This protein binds this small molecule.
Small molecule (SMILES): CC(=O)N[C@@H]1[C@@H](O)[C@H](O)[C@@H](CO)O[C@H]1O

Sequence of chain 1.D:
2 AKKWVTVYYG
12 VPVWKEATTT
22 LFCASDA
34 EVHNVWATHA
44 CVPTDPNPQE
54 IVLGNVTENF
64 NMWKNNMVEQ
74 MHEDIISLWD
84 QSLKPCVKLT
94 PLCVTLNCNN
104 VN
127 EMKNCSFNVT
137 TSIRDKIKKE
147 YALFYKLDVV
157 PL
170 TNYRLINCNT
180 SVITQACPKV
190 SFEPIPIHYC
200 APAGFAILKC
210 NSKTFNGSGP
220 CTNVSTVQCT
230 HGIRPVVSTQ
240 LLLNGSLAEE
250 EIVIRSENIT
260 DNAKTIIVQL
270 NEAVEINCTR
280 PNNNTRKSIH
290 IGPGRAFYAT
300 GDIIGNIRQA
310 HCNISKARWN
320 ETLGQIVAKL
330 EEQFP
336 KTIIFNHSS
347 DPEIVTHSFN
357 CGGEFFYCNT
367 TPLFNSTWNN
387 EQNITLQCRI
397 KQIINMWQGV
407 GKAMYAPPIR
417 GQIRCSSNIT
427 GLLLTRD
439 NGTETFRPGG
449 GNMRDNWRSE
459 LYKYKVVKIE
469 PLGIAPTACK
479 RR

Binding-site contacts:
Ligand atom O7 contacts residue ASN178 of chain 1.D at 3.2 Å (h-bond).
Ligand atom C5 contacts residue ASN178 of chain 1.D at 3.7 Å.
Ligand atom C1 contacts residue ASN178 of chain 1.D at 1.4 Å.
Ligand atom N2 contacts residue ASN178 of chain 1.D at 2.9 Å (h-bond).
Ligand atom C7 contacts residue ASN178 of chain 1.D at 3.2 Å.
Ligand atom C5 contacts residue ARG173 of chain 1.D at 4.4 Å.
Ligand atom O5 contacts residue ARG173 of chain 1.D at 3.6 Å (salt-bridge).
Ligand atom C8 contacts residue ASN178 of chain 1.D at 3.4 Å.
Ligand atom C1 contacts residue ARG173 of chain 1.D at 3.9 Å.
Ligand atom C3 contacts residue ASN178 of chain 1.D at 3.8 Å.
Ligand atom O6 contacts residue VAL156 of chain 1.D at 3.9 Å.
Ligand atom C2 contacts residue ASN178 of chain 1.D at 2.5 Å.
Ligand atom O5 contacts residue ASN178 of chain 1.D at 2.4 Å (h-bond).
Ligand atom C4 contacts residue ASN178 of chain 1.D at 4.2 Å.